Sequence of chain 1.C:
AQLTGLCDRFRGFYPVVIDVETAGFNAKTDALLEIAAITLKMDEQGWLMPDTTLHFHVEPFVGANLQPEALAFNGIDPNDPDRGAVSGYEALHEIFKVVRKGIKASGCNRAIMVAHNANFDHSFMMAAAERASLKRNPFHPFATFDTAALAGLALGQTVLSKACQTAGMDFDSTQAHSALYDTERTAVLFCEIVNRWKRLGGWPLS

Binding-site contacts:
Ligand atom OP1 contacts residue HIS201 of chain 1.D at 3.4 Å (h-bond).
Ligand atom N7 contacts residue PHE97 of chain 1.D at 3.4 Å.
Ligand atom O3' contacts residue MG1 of chain 1.T at 2.5 Å.
Ligand atom OP1 contacts residue ASP206 of chain 1.D at 3.2 Å (salt-bridge).
Ligand atom C8 contacts residue PHE97 of chain 1.D at 3.5 Å (hydrophobic).
Ligand atom P contacts residue CO1 of chain 1.O at 3.2 Å.
Ligand atom C4 contacts residue PHE166 of chain 1.C at 3.1 Å (hydrophobic).
Ligand atom OP1 contacts residue LEU184 of chain 1.D at 3.0 Å (h-bond).
Ligand atom C4 contacts residue PHE49 of chain 1.D at 3.5 Å (hydrophobic).
Ligand atom C4 contacts residue PHE49 of chain 1.D at 3.4 Å (hydrophobic).
Ligand atom OP2 contacts residue HIS201 of chain 1.D at 3.1 Å.
Ligand atom C5' contacts residue GLU45 of chain 1.D at 3.5 Å.
Ligand atom OP1 contacts residue MG1 of chain 1.T at 2.7 Å.
Ligand atom N3 contacts residue PHE166 of chain 1.C at 3.3 Å.
Ligand atom O5' contacts residue ASN141 of chain 1.D at 3.4 Å (h-bond).
Ligand atom OP1 contacts residue VAL183 of chain 1.D at 3.3 Å.
Ligand atom C5 contacts residue PHE49 of chain 1.D at 3.5 Å (hydrophobic).
Ligand atom O4 contacts residue PHE166 of chain 1.C at 3.1 Å.
Ligand atom O4' contacts residue ASN141 of chain 1.D at 3.0 Å (h-bond).
Ligand atom C4' contacts residue THR46 of chain 1.D at 3.5 Å.
Ligand atom O3' contacts residue THR46 of chain 1.D at 3.0 Å (h-bond).
Ligand atom N9 contacts residue PHE49 of chain 1.D at 3.3 Å.
Ligand atom OP1 contacts residue GLU45 of chain 1.D at 3.2 Å (salt-bridge).
Ligand atom P contacts residue MG1 of chain 1.T at 3.1 Å.
Ligand atom OP2 contacts residue PHE97 of chain 1.D at 3.6 Å.
Ligand atom O2 contacts residue PHE144 of chain 1.D at 3.2 Å.
Ligand atom OP1 contacts residue HIS140 of chain 1.D at 3.4 Å (h-bond).
Ligand atom C8 contacts residue PHE49 of chain 1.D at 3.5 Å (hydrophobic).
Ligand atom O3' contacts residue ASN98 of chain 1.D at 2.9 Å (h-bond).
Ligand atom C4 contacts residue PHE97 of chain 1.D at 3.5 Å (hydrophobic).
Ligand atom C3' contacts residue GLU45 of chain 1.D at 3.4 Å.
Ligand atom OP1 contacts residue HIS164 of chain 1.C at 2.9 Å (h-bond).
Ligand atom C6 contacts residue PHE97 of chain 1.D at 3.5 Å (hydrophobic).
Ligand atom O4' contacts residue PHE144 of chain 1.D at 3.4 Å.
Ligand atom OP1 contacts residue CO1 of chain 1.O at 1.9 Å.
Ligand atom N6 contacts residue PHE97 of chain 1.D at 3.6 Å.
Ligand atom O3' contacts residue GLU45 of chain 1.D at 2.6 Å (salt-bridge).
Ligand atom O4 contacts residue PHE49 of chain 1.D at 3.5 Å.
Ligand atom C2' contacts residue PHE144 of chain 1.D at 3.5 Å (hydrophobic).
Ligand atom C5 contacts residue PHE166 of chain 1.C at 3.5 Å (hydrophobic).

The small molecule below binds the protein below.
Small molecule (SMILES): Cc1cn([C@H]2C[C@H](O[P](=O)(O)OC[C@H]3O[C@@H](n4cnc5c(N)ncnc54)C[C@@H]3O)[C@@H](CO[P](=O)(O)O[C@H]3C[C@H](n4cc(C)c(=O)[nH]c4=O)O[C@@H]3COP(=O)=O)O2)c(=O)[nH]c1=O

Sequence of chain 1.D:
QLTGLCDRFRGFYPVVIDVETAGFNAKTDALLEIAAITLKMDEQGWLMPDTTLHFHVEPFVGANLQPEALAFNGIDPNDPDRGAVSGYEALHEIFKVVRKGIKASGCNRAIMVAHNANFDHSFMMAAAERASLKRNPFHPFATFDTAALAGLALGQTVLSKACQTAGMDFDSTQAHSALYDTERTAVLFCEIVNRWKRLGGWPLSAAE